Sequence of chain 1.A:
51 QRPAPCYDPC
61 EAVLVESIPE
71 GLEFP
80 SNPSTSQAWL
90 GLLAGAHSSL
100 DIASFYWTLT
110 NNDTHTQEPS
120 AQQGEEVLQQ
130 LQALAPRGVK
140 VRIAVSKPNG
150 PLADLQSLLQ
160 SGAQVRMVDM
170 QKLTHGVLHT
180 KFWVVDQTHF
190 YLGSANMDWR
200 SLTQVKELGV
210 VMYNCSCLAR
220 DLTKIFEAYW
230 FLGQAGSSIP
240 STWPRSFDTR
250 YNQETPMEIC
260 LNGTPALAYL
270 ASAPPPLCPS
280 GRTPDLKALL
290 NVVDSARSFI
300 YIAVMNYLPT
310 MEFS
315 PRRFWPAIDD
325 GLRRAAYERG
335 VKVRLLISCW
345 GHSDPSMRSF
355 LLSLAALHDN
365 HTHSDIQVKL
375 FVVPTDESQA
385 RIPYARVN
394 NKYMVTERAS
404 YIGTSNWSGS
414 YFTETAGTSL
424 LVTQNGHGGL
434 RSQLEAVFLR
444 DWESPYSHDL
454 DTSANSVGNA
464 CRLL

Binding-site contacts:
Ligand atom C7 contacts residue VAL63 of chain 1.A at 4.1 Å (hydrophobic).
Ligand atom O5 contacts residue GLU61 of chain 1.A at 3.8 Å.
Ligand atom N2 contacts residue ASN261 of chain 1.A at 2.9 Å (h-bond).
Ligand atom C2 contacts residue ASN261 of chain 1.A at 2.4 Å.
Ligand atom C8 contacts residue NAG1 of chain 1.J at 4.2 Å.
Ligand atom C5 contacts residue GLU61 of chain 1.A at 4.3 Å.
Ligand atom O6 contacts residue GLU61 of chain 1.A at 4.2 Å.
Ligand atom O7 contacts residue ASN261 of chain 1.A at 3.1 Å (h-bond).
Ligand atom C3 contacts residue VAL63 of chain 1.A at 4.4 Å (hydrophobic).
Ligand atom O7 contacts residue VAL63 of chain 1.A at 4.1 Å.
Ligand atom C8 contacts residue GLY432 of chain 1.A at 3.6 Å.
Ligand atom C3 contacts residue ALA62 of chain 1.A at 3.9 Å (hydrophobic).
Ligand atom C7 contacts residue GLN436 of chain 1.A at 4.1 Å.
Ligand atom C2 contacts residue ALA62 of chain 1.A at 4.2 Å (hydrophobic).
Ligand atom C6 contacts residue VAL63 of chain 1.A at 4.1 Å (hydrophobic).
Ligand atom C8 contacts residue ASN261 of chain 1.A at 4.4 Å.
Ligand atom C8 contacts residue VAL63 of chain 1.A at 4.3 Å (hydrophobic).
Ligand atom C3 contacts residue ASN261 of chain 1.A at 3.8 Å.
Ligand atom N2 contacts residue ALA62 of chain 1.A at 4.2 Å.
Ligand atom C8 contacts residue TYR212 of chain 1.A at 3.9 Å (hydrophobic).
Ligand atom C5 contacts residue ASN261 of chain 1.A at 3.7 Å.
Ligand atom C7 contacts residue ASN261 of chain 1.A at 3.2 Å.
Ligand atom O5 contacts residue ASN261 of chain 1.A at 2.4 Å (h-bond).
Ligand atom C4 contacts residue VAL63 of chain 1.A at 4.0 Å (hydrophobic).
Ligand atom O7 contacts residue PRO82 of chain 1.A at 3.5 Å.
Ligand atom C1 contacts residue ALA62 of chain 1.A at 3.7 Å (hydrophobic).
Ligand atom O5 contacts residue ALA62 of chain 1.A at 4.4 Å.
Ligand atom C6 contacts residue GLU61 of chain 1.A at 3.9 Å.
Ligand atom C1 contacts residue ASN261 of chain 1.A at 1.4 Å.
Ligand atom N2 contacts residue VAL63 of chain 1.A at 4.1 Å.
Ligand atom N2 contacts residue GLN436 of chain 1.A at 3.8 Å.
Ligand atom C6 contacts residue NAG1 of chain 1.J at 3.8 Å.
Ligand atom O6 contacts residue NAG1 of chain 1.J at 4.5 Å.
Ligand atom O4 contacts residue VAL63 of chain 1.A at 3.4 Å.
Ligand atom C5 contacts residue ALA62 of chain 1.A at 4.2 Å (hydrophobic).
Ligand atom C4 contacts residue ASN261 of chain 1.A at 4.2 Å.
Ligand atom O3 contacts residue GLN436 of chain 1.A at 4.0 Å.
Ligand atom C5 contacts residue VAL63 of chain 1.A at 3.7 Å (hydrophobic).
Ligand atom C8 contacts residue GLN436 of chain 1.A at 3.3 Å.

The protein below binds the small molecule below.
Small molecule (SMILES): CC(=O)N[C@H]1[C@H](O[C@H]2[C@H](O)[C@@H](NC(C)=O)CO[C@@H]2CO)O[C@H](CO)[C@@H](O)[C@@H]1O